Sequence of chain 1.A:
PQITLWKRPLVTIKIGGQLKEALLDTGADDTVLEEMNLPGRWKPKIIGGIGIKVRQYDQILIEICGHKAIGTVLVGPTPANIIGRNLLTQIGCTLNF

Binding-site contacts:
Ligand atom O8 contacts residue GLY48 of chain 1.A at 2.7 Å (h-bond).
Ligand atom O1 contacts residue ALA28 of chain 1.A at 3.7 Å.
Ligand atom C8 contacts residue PRO81 of chain 2.A at 3.4 Å (hydrophobic).
Ligand atom C1 contacts residue 3TL1 of chain 2.B at 2.6 Å.
Ligand atom C3 contacts residue 3TL1 of chain 2.B at 3.8 Å.
Ligand atom N2 contacts residue GLY48 of chain 1.A at 3.0 Å (h-bond).
Ligand atom N1 contacts residue 3TL1 of chain 2.B at 3.1 Å.
Ligand atom O4 contacts residue ASP29 of chain 1.A at 3.0 Å (salt-bridge).
Ligand atom C10 contacts residue GLY48 of chain 1.A at 3.8 Å.
Ligand atom N4 contacts residue ASP29 of chain 1.A at 3.1 Å (salt-bridge).
Ligand atom O1 contacts residue GLY27 of chain 1.A at 3.0 Å.
Ligand atom C31 contacts residue ASP29 of chain 1.A at 3.8 Å.
Ligand atom N1 contacts residue GLY27 of chain 1.A at 3.6 Å.
Ligand atom C3 contacts residue ILE84 of chain 2.A at 3.5 Å (hydrophobic).
Ligand atom O2 contacts residue GLY48 of chain 1.A at 3.6 Å (h-bond).
Ligand atom C4 contacts residue ILE84 of chain 2.A at 3.5 Å (hydrophobic).
Ligand atom O4 contacts residue GLY27 of chain 1.A at 3.6 Å (h-bond).
Ligand atom C18 contacts residue GLY48 of chain 1.A at 3.6 Å.
Ligand atom O1 contacts residue 3TL1 of chain 2.B at 2.2 Å.
Ligand atom C2 contacts residue ASP25 of chain 1.A at 3.7 Å.
Ligand atom O4 contacts residue ALA28 of chain 1.A at 3.5 Å.
Ligand atom C9 contacts residue GLY49 of chain 1.A at 3.6 Å.
Ligand atom C8 contacts residue GLY49 of chain 1.A at 3.3 Å.
Ligand atom C9 contacts residue ILE50 of chain 1.A at 3.5 Å (hydrophobic).
Ligand atom O9 contacts residue ASP29 of chain 1.A at 3.5 Å (salt-bridge).
Ligand atom C5 contacts residue LEU23 of chain 2.A at 3.7 Å (hydrophobic).
Ligand atom C6 contacts residue ALA82 of chain 2.A at 3.8 Å (hydrophobic).
Ligand atom C20 contacts residue ARG8 of chain 2.A at 3.6 Å.
Ligand atom C8 contacts residue ILE50 of chain 1.A at 3.6 Å (hydrophobic).
Ligand atom O8 contacts residue ILE47 of chain 1.A at 3.6 Å.
Ligand atom O1 contacts residue ASP25 of chain 2.A at 2.6 Å (salt-bridge).
Ligand atom C5 contacts residue ILE84 of chain 2.A at 3.5 Å (hydrophobic).
Ligand atom O2 contacts residue GLY49 of chain 1.A at 3.6 Å.
Ligand atom C7 contacts residue PRO81 of chain 2.A at 3.4 Å (hydrophobic).
Ligand atom C1 contacts residue ASP25 of chain 2.A at 3.8 Å.
Ligand atom CG1 contacts residue ILE50 of chain 2.A at 3.4 Å (hydrophobic).
Ligand atom C3 contacts residue ASP25 of chain 2.A at 3.7 Å.
Ligand atom O1 contacts residue ASP25 of chain 1.A at 3.0 Å (salt-bridge).
Ligand atom C2 contacts residue 3TL1 of chain 2.B at 1.5 Å.
Ligand atom C2 contacts residue ASP25 of chain 2.A at 2.9 Å.

The protein below binds the small molecule below.
Small molecule (SMILES): CC(C)[C@H](NC(=O)[C@H](C)NC(=O)OCc1ccccc1)C(=O)N[C@@H](Cc1ccccc1)[C@@H](O)[C@H](O)[C@H](Cc1ccccc1)NC(=O)[C@@H](NC(=O)[C@H](C)NC(=O)OCc1ccccc1)C(C)C

Sequence of chain 2.A:
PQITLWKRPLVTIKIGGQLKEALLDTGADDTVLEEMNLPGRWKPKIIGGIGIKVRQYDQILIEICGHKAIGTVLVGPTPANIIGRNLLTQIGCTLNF